Binding-site contacts:
Ligand atom O1P contacts residue LYS331 of chain 1.A at 4.5 Å.
Ligand atom CB contacts residue LYS331 of chain 1.A at 3.6 Å.
Ligand atom CB contacts residue PHE328 of chain 1.A at 4.3 Å (hydrophobic).
Ligand atom CA contacts residue LYS331 of chain 1.A at 4.1 Å.
Ligand atom C contacts residue LYS299 of chain 1.A at 4.5 Å.
Ligand atom CB contacts residue TYR298 of chain 1.A at 3.9 Å (hydrophobic).
Ligand atom O3P contacts residue LYS331 of chain 1.A at 3.2 Å.
Ligand atom P contacts residue PHE328 of chain 1.A at 4.2 Å.
Ligand atom O2P contacts residue LYS267 of chain 1.A at 3.0 Å (salt-bridge).
Ligand atom CB contacts residue LYS302 of chain 1.A at 3.9 Å.
Ligand atom OG1 contacts residue LYS331 of chain 1.A at 3.8 Å.
Ligand atom CG2 contacts residue PHE328 of chain 1.A at 3.7 Å (hydrophobic).
Ligand atom P contacts residue LYS267 of chain 1.A at 3.9 Å.
Ligand atom CZ contacts residue LEU256 of chain 1.A at 4.0 Å (hydrophobic).
Ligand atom CE2 contacts residue GLN309 of chain 1.A at 3.4 Å.
Ligand atom CE1 contacts residue LYS302 of chain 1.A at 4.3 Å.
Ligand atom P contacts residue LYS331 of chain 1.A at 3.4 Å.
Ligand atom O2P contacts residue LYS331 of chain 1.A at 2.6 Å (salt-bridge).
Ligand atom N contacts residue LYS302 of chain 1.A at 4.0 Å.
Ligand atom CE2 contacts residue LEU256 of chain 1.A at 4.4 Å (hydrophobic).
Ligand atom CZ contacts residue GLN309 of chain 1.A at 3.0 Å.
Ligand atom O2P contacts residue PHE328 of chain 1.A at 3.1 Å.
Ligand atom O1P contacts residue PHE328 of chain 1.A at 4.2 Å.
Ligand atom OD1 contacts residue LYS299 of chain 1.A at 4.4 Å.
Ligand atom O contacts residue LYS299 of chain 1.A at 3.8 Å.
Ligand atom O3P contacts residue LYS267 of chain 1.A at 3.6 Å.
Ligand atom O3P contacts residue TYR298 of chain 1.A at 3.3 Å (h-bond).
Ligand atom OG contacts residue TYR298 of chain 1.A at 3.9 Å.
Ligand atom CE1 contacts residue GLN309 of chain 1.A at 3.6 Å.
Ligand atom CD2 contacts residue GLN309 of chain 1.A at 4.2 Å.
Ligand atom P contacts residue TYR298 of chain 1.A at 4.3 Å.

A small-molecule ligand and the protein it binds are described below.
Small molecule (SMILES): C[C@@H](OP(=O)(O)O)[C@H](NC(=O)[C@@H](N)Cc1ccccc1)C(=O)N[C@@H](COP(=O)(O)O)C(=O)N[C@H](C=O)CC(=O)O

Sequence of chain 1.A:
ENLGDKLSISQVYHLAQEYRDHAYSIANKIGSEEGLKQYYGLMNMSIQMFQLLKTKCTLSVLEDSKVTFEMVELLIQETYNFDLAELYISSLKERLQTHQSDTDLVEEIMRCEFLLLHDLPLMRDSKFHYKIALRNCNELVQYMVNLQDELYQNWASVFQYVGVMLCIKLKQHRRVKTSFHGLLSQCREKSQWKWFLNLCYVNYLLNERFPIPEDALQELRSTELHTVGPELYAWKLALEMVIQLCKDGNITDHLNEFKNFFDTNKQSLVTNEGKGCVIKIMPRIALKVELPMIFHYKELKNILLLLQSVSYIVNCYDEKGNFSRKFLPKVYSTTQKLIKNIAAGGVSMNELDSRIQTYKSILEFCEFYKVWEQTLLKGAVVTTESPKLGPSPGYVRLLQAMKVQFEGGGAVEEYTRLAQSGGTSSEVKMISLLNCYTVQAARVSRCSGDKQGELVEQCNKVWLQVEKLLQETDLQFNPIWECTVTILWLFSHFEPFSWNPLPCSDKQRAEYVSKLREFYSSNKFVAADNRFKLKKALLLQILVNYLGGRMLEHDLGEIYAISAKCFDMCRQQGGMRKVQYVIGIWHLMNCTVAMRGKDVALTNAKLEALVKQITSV